Binding-site contacts:
Ligand atom OBA contacts residue CYS109 of chain 1.C at 3.9 Å.
Ligand atom CAR contacts residue PRO55 of chain 1.C at 3.7 Å (hydrophobic).
Ligand atom CAJ contacts residue GLN58 of chain 1.C at 4.0 Å.
Ligand atom CAW contacts residue ASN113 of chain 1.C at 4.0 Å.
Ligand atom CAU contacts residue ILE119 of chain 1.C at 3.9 Å (hydrophobic).
Ligand atom OBA contacts residue ASN113 of chain 1.C at 3.4 Å (h-bond).
Ligand atom NAY contacts residue VAL60 of chain 1.C at 3.6 Å.
Ligand atom CAS contacts residue LEU65 of chain 1.C at 3.9 Å (hydrophobic).
Ligand atom CAE contacts residue LEU65 of chain 1.C at 4.0 Å (hydrophobic).
Ligand atom CBC contacts residue VAL60 of chain 1.C at 3.6 Å (hydrophobic).
Ligand atom NAY contacts residue ILE119 of chain 1.C at 3.4 Å.
Ligand atom CAC contacts residue TRP54 of chain 1.C at 4.0 Å (hydrophobic).
Ligand atom CAI contacts residue LEU65 of chain 1.C at 3.8 Å (hydrophobic).
Ligand atom CAZ contacts residue PRO55 of chain 1.C at 3.9 Å (hydrophobic).
Ligand atom O contacts residue ASN113 of chain 1.C at 3.0 Å (h-bond).
Ligand atom CAA contacts residue LEU65 of chain 1.C at 3.9 Å (hydrophobic).
Ligand atom CAZ contacts residue ILE119 of chain 1.C at 3.5 Å (hydrophobic).
Ligand atom OAK contacts residue PRO59 of chain 1.C at 3.5 Å (h-bond).
Ligand atom CAD contacts residue TRP54 of chain 1.C at 3.9 Å (hydrophobic).
Ligand atom O contacts residue ILE119 of chain 1.C at 3.9 Å.
Ligand atom CAX contacts residue ILE119 of chain 1.C at 3.7 Å (hydrophobic).
Ligand atom CAX contacts residue VAL60 of chain 1.C at 4.0 Å (hydrophobic).
Ligand atom CAW contacts residue ILE119 of chain 1.C at 4.0 Å (hydrophobic).
Ligand atom CBC contacts residue ILE119 of chain 1.C at 3.9 Å (hydrophobic).
Ligand atom CBC contacts residue PHE56 of chain 1.C at 3.8 Å (hydrophobic).
Ligand atom CAF contacts residue LEU65 of chain 1.C at 3.7 Å (hydrophobic).
Ligand atom CAI contacts residue ASP61 of chain 1.C at 3.9 Å.
Ligand atom FAT contacts residue ASP118 of chain 1.C at 3.9 Å.
Ligand atom N contacts residue LEU65 of chain 1.C at 3.9 Å.
Ligand atom OAK contacts residue GLN58 of chain 1.C at 4.0 Å.
Ligand atom CBC contacts residue PRO55 of chain 1.C at 3.9 Å (hydrophobic).
Ligand atom CAR contacts residue TRP54 of chain 1.C at 4.0 Å (hydrophobic).
Ligand atom CAR contacts residue ILE119 of chain 1.C at 3.5 Å (hydrophobic).
Ligand atom CA contacts residue LEU67 of chain 1.C at 3.6 Å (hydrophobic).
Ligand atom CAR contacts residue MET122 of chain 1.C at 4.0 Å (hydrophobic).
Ligand atom OBA contacts residue ILE119 of chain 1.C at 3.9 Å.
Ligand atom OAK contacts residue ASP61 of chain 1.C at 3.7 Å.
Ligand atom C contacts residue ASN113 of chain 1.C at 3.6 Å.
Ligand atom CBJ contacts residue ASP117 of chain 1.C at 4.0 Å.
Ligand atom OAK contacts residue VAL60 of chain 1.C at 3.9 Å.

This small molecule binds to this protein.
Small molecule (SMILES): Cc1cc(F)cc(C)c1Oc1ccc(C(C)(C)O)cc1-c1cn(C)c(=O)cc1NCC(=O)N1CCOCC1

Sequence of chain 1.C:
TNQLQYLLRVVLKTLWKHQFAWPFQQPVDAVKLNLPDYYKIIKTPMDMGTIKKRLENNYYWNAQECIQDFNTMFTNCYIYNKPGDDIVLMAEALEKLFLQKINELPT